Sequence of chain 1.A:
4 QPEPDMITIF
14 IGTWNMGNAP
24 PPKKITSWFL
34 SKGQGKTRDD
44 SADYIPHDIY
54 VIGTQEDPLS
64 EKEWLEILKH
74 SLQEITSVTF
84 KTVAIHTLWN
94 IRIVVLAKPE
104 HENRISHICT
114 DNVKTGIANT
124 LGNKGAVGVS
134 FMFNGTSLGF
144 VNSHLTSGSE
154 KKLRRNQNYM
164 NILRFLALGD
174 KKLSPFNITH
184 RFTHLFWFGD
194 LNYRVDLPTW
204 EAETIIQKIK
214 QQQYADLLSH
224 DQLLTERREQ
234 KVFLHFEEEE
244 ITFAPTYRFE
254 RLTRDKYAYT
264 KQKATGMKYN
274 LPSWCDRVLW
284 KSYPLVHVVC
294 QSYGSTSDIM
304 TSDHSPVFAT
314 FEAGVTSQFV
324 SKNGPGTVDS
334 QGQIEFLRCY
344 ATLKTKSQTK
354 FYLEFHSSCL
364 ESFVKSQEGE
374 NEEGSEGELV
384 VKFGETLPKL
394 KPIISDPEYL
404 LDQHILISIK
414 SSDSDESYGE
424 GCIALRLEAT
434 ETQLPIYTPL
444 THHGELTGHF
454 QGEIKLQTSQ

The protein below binds the small molecule below.
Small molecule (SMILES): O=C(Nc1ccon1)c1cccc(Cl)c1

Binding-site contacts:
Ligand atom C07 contacts residue VAL86 of chain 1.A at 3.9 Å (hydrophobic).
Ligand atom C05 contacts residue ILE111 of chain 1.A at 3.4 Å (hydrophobic).
Ligand atom N10 contacts residue VAL86 of chain 1.A at 3.1 Å (h-bond).
Ligand atom C08 contacts residue VAL86 of chain 1.A at 4.0 Å (hydrophobic).
Ligand atom C03 contacts residue GLU105 of chain 1.A at 3.2 Å.
Ligand atom C04 contacts residue ILE111 of chain 1.A at 3.7 Å (hydrophobic).
Ligand atom C07 contacts residue THR85 of chain 1.A at 3.5 Å.
Ligand atom C06 contacts residue VAL86 of chain 1.A at 4.3 Å (hydrophobic).
Ligand atom C02 contacts residue VAL86 of chain 1.A at 4.4 Å (hydrophobic).
Ligand atom C06 contacts residue THR85 of chain 1.A at 4.1 Å.
Ligand atom C12 contacts residue VAL86 of chain 1.A at 3.4 Å (hydrophobic).
Ligand atom C04 contacts residue ILE108 of chain 1.A at 3.7 Å (hydrophobic).
Ligand atom N15 contacts residue THR85 of chain 1.A at 4.4 Å.
Ligand atom C02 contacts residue THR85 of chain 1.A at 4.5 Å.
Ligand atom N10 contacts residue THR85 of chain 1.A at 2.8 Å (h-bond).
Ligand atom C06 contacts residue ILE111 of chain 1.A at 3.8 Å (hydrophobic).
Ligand atom C11 contacts residue VAL86 of chain 1.A at 3.6 Å (hydrophobic).
Ligand atom C03 contacts residue ILE108 of chain 1.A at 3.9 Å (hydrophobic).
Ligand atom CL1 contacts residue LYS84 of chain 1.A at 3.8 Å.
Ligand atom CL1 contacts residue GLU105 of chain 1.A at 3.7 Å.
Ligand atom CL1 contacts residue VAL86 of chain 1.A at 3.8 Å.
Ligand atom C08 contacts residue ILE111 of chain 1.A at 4.3 Å (hydrophobic).
Ligand atom C07 contacts residue ILE111 of chain 1.A at 4.4 Å (hydrophobic).
Ligand atom C12 contacts residue THR85 of chain 1.A at 3.7 Å.
Ligand atom C12 contacts residue ALA87 of chain 1.A at 4.1 Å (hydrophobic).
Ligand atom C03 contacts residue ILE111 of chain 1.A at 4.3 Å (hydrophobic).
Ligand atom C02 contacts residue GLU105 of chain 1.A at 3.8 Å.
Ligand atom C08 contacts residue THR85 of chain 1.A at 3.8 Å.
Ligand atom C11 contacts residue THR85 of chain 1.A at 3.4 Å.
Ligand atom C04 contacts residue GLU105 of chain 1.A at 3.8 Å.